Sequence of chain 1.B:
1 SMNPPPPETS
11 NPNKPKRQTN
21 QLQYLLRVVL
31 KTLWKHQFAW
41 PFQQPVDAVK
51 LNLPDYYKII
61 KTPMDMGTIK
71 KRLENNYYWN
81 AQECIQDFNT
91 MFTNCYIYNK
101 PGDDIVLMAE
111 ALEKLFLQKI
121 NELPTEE

Binding-site contacts:
Ligand atom N11 contacts residue ASP104 of chain 1.B at 2.9 Å (salt-bridge).
Ligand atom C05 contacts residue ASP104 of chain 1.B at 3.5 Å.
Ligand atom C10 contacts residue ASP104 of chain 1.B at 3.8 Å.
Ligand atom C20 contacts residue TRP40 of chain 1.B at 4.3 Å (hydrophobic).
Ligand atom C19 contacts residue TRP40 of chain 1.B at 4.3 Å (hydrophobic).
Ligand atom C20 contacts residue PHE38 of chain 1.B at 4.1 Å (hydrophobic).
Ligand atom C22 contacts residue PHE38 of chain 1.B at 3.6 Å (hydrophobic).
Ligand atom C16 contacts residue LEU107 of chain 1.B at 4.1 Å (hydrophobic).
Ligand atom C16 contacts residue ASP104 of chain 1.B at 3.6 Å.
Ligand atom C23 contacts residue PHE38 of chain 1.B at 4.1 Å (hydrophobic).
Ligand atom N15 contacts residue LEU107 of chain 1.B at 3.9 Å.
Ligand atom C18 contacts residue PHE38 of chain 1.B at 4.5 Å (hydrophobic).
Ligand atom C13 contacts residue PHE38 of chain 1.B at 3.8 Å (hydrophobic).
Ligand atom O24 contacts residue PHE38 of chain 1.B at 4.5 Å.
Ligand atom C13 contacts residue ASP104 of chain 1.B at 4.5 Å.
Ligand atom C07 contacts residue ASP104 of chain 1.B at 3.8 Å.
Ligand atom C14 contacts residue PHE38 of chain 1.B at 3.6 Å (hydrophobic).
Ligand atom C14 contacts residue ASP104 of chain 1.B at 4.3 Å.
Ligand atom C21 contacts residue PHE38 of chain 1.B at 3.7 Å (hydrophobic).
Ligand atom O24 contacts residue GLN37 of chain 1.B at 3.2 Å (h-bond).
Ligand atom O24 contacts residue TRP40 of chain 1.B at 3.3 Å (h-bond).
Ligand atom C14 contacts residue MET108 of chain 1.B at 3.8 Å (hydrophobic).
Ligand atom C20 contacts residue GLN37 of chain 1.B at 4.2 Å.
Ligand atom C04 contacts residue ASP104 of chain 1.B at 4.1 Å.
Ligand atom C17 contacts residue ASP104 of chain 1.B at 3.2 Å.
Ligand atom C06 contacts residue ASP104 of chain 1.B at 4.5 Å.
Ligand atom C19 contacts residue PHE38 of chain 1.B at 4.5 Å (hydrophobic).
Ligand atom C13 contacts residue MET108 of chain 1.B at 3.6 Å (hydrophobic).
Ligand atom C12 contacts residue ASP104 of chain 1.B at 4.0 Å.
Ligand atom C14 contacts residue LEU107 of chain 1.B at 4.4 Å (hydrophobic).
Ligand atom C21 contacts residue GLN37 of chain 1.B at 3.8 Å.
Ligand atom C19 contacts residue MET108 of chain 1.B at 4.3 Å (hydrophobic).
Ligand atom N15 contacts residue ASP104 of chain 1.B at 4.4 Å.

A protein and the small-molecule ligand that binds it are described below.
Small molecule (SMILES): Oc1cccc(-c2[nH]c(-c3ccccc3)nc2-c2ccncc2)c1